Sequence of chain 1.G:
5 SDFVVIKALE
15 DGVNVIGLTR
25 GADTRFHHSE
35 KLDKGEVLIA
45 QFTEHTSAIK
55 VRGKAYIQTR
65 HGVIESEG

The protein below binds the small molecule below.
Small molecule (SMILES): N[C@@H](Cc1c[nH]c2ccccc12)C(=O)O

Binding-site contacts:
Ligand atom CA contacts residue THR23 of chain 1.G at 3.8 Å.
Ligand atom N contacts residue ASP27 of chain 1.G at 3.1 Å (salt-bridge).
Ligand atom CE3 contacts residue HIS32 of chain 1.H at 4.0 Å.
Ligand atom N contacts residue THR28 of chain 1.G at 2.9 Å (h-bond).
Ligand atom O contacts residue SER51 of chain 1.G at 3.0 Å (h-bond).
Ligand atom CZ2 contacts residue ILE53 of chain 1.H at 3.9 Å (hydrophobic).
Ligand atom CA contacts residue GLY25 of chain 1.G at 3.5 Å.
Ligand atom C contacts residue GLY25 of chain 1.G at 3.5 Å.
Ligand atom NE1 contacts residue GLN45 of chain 1.H at 2.8 Å (h-bond).
Ligand atom CA contacts residue SER51 of chain 1.G at 4.0 Å.
Ligand atom CD1 contacts residue GLN45 of chain 1.H at 3.5 Å.
Ligand atom CG contacts residue SER51 of chain 1.G at 3.9 Å.
Ligand atom CH2 contacts residue GLY21 of chain 1.H at 3.5 Å.
Ligand atom CA contacts residue THR28 of chain 1.G at 3.3 Å.
Ligand atom CD2 contacts residue THR50 of chain 1.H at 4.0 Å.
Ligand atom C contacts residue THR50 of chain 1.H at 3.8 Å.
Ligand atom CE2 contacts residue GLN45 of chain 1.H at 3.9 Å.
Ligand atom C contacts residue SER51 of chain 1.G at 3.6 Å.
Ligand atom C contacts residue THR47 of chain 1.H at 3.4 Å.
Ligand atom CB contacts residue THR23 of chain 1.G at 3.7 Å.
Ligand atom CZ3 contacts residue HIS32 of chain 1.H at 4.0 Å.
Ligand atom CZ2 contacts residue THR50 of chain 1.H at 3.9 Å.
Ligand atom N contacts residue ARG24 of chain 1.G at 4.0 Å.
Ligand atom O contacts residue THR47 of chain 1.H at 3.5 Å (h-bond).
Ligand atom CZ3 contacts residue GLY21 of chain 1.H at 3.5 Å.
Ligand atom O contacts residue ARG24 of chain 1.G at 3.5 Å.
Ligand atom CB contacts residue SER51 of chain 1.G at 3.4 Å.
Ligand atom OXT contacts residue HIS49 of chain 1.H at 3.8 Å.
Ligand atom N contacts residue GLY25 of chain 1.G at 2.9 Å (h-bond).
Ligand atom OXT contacts residue THR47 of chain 1.H at 2.5 Å (h-bond).
Ligand atom CD1 contacts residue THR47 of chain 1.H at 3.7 Å.
Ligand atom CE3 contacts residue HIS31 of chain 1.H at 4.0 Å.
Ligand atom NE1 contacts residue ALA44 of chain 1.H at 3.9 Å.
Ligand atom CB contacts residue THR28 of chain 1.G at 3.6 Å.
Ligand atom N contacts residue THR23 of chain 1.G at 2.8 Å (h-bond).
Ligand atom O contacts residue THR23 of chain 1.G at 4.0 Å.
Ligand atom O contacts residue GLY25 of chain 1.G at 3.0 Å (h-bond).
Ligand atom OXT contacts residue THR50 of chain 1.H at 2.6 Å (h-bond).
Ligand atom CH2 contacts residue ILE20 of chain 1.H at 4.0 Å (hydrophobic).
Ligand atom CD1 contacts residue SER51 of chain 1.G at 3.6 Å.

Sequence of chain 1.H:
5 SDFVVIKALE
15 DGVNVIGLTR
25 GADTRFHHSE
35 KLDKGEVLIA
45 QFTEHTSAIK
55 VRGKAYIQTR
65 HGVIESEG